Sequence of chain 1.B:
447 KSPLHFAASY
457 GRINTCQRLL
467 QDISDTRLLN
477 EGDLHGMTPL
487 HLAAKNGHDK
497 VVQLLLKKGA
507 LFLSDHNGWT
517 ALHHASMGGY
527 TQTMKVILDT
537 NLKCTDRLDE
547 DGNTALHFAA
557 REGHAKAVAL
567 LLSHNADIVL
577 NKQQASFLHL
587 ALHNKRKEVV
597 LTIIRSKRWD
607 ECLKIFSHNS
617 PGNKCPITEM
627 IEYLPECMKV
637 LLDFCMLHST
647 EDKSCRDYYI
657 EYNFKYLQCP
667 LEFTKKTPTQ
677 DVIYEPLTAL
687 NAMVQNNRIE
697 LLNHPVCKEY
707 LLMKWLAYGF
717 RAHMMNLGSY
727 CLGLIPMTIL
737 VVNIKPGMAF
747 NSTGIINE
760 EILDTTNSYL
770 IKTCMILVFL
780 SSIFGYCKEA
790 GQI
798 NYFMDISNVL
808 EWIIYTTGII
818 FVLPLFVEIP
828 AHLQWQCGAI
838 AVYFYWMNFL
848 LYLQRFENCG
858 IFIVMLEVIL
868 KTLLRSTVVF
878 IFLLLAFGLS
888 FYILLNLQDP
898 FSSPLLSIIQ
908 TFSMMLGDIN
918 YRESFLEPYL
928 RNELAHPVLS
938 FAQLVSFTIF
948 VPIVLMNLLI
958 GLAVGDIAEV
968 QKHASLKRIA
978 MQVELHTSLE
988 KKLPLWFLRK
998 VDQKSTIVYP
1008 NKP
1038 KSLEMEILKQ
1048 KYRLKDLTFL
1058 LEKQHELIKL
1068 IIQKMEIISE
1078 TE

This protein binds this small molecule.
Small molecule (SMILES): CC(=O)N[C@@H]1[C@@H](O)[C@H](O)[C@@H](CO)O[C@H]1O

Binding-site contacts:
Ligand atom C2 contacts residue ASN753 of chain 1.B at 2.5 Å.
Ligand atom C7 contacts residue ILE761 of chain 1.B at 4.5 Å (hydrophobic).
Ligand atom O5 contacts residue ASN753 of chain 1.B at 2.4 Å (h-bond).
Ligand atom O7 contacts residue GLU754 of chain 1.B at 3.0 Å (salt-bridge).
Ligand atom C7 contacts residue ASN753 of chain 1.B at 3.8 Å.
Ligand atom C8 contacts residue ASN753 of chain 1.B at 4.0 Å.
Ligand atom C5 contacts residue ASN753 of chain 1.B at 3.6 Å.
Ligand atom C8 contacts residue ILE761 of chain 1.B at 3.7 Å (hydrophobic).
Ligand atom O7 contacts residue ASN753 of chain 1.B at 3.9 Å.
Ligand atom C3 contacts residue ASN753 of chain 1.B at 3.8 Å.
Ligand atom N2 contacts residue ASN753 of chain 1.B at 2.9 Å (h-bond).
Ligand atom C4 contacts residue ASN753 of chain 1.B at 4.2 Å.
Ligand atom C7 contacts residue GLU754 of chain 1.B at 3.8 Å.
Ligand atom C8 contacts residue GLU754 of chain 1.B at 3.9 Å.
Ligand atom C1 contacts residue ASN753 of chain 1.B at 1.4 Å.